This small molecule binds to this protein.
Small molecule (SMILES): O=C1CCCC(O)=C1C(=O)c1ccc2c(c1)N(Cc1ccc(C(F)(F)F)cc1)C(=O)CS2

Binding-site contacts:
Ligand atom C3 contacts residue GLY392 of chain 2.A at 3.2 Å.
Ligand atom O16 contacts residue PHE396 of chain 2.A at 3.8 Å.
Ligand atom C1 contacts residue PHE353 of chain 2.A at 3.7 Å (hydrophobic).
Ligand atom O11 contacts residue HIS198 of chain 2.A at 3.0 Å (h-bond).
Ligand atom C19 contacts residue PHE353 of chain 2.A at 3.7 Å (hydrophobic).
Ligand atom C8 contacts residue CO1 of chain 2.B at 3.5 Å.
Ligand atom F31 contacts residue SER235 of chain 2.A at 3.3 Å.
Ligand atom C7 contacts residue CO1 of chain 2.B at 3.0 Å.
Ligand atom O9 contacts residue PHE353 of chain 2.A at 3.5 Å.
Ligand atom F32 contacts residue ILE266 of chain 2.A at 3.1 Å.
Ligand atom C14 contacts residue SER239 of chain 2.A at 3.4 Å.
Ligand atom C3 contacts residue PHE396 of chain 2.A at 3.6 Å (hydrophobic).
Ligand atom C5 contacts residue PHE353 of chain 2.A at 3.5 Å (hydrophobic).
Ligand atom C10 contacts residue HIS280 of chain 2.A at 3.6 Å.
Ligand atom C8 contacts residue HIS280 of chain 2.A at 3.7 Å.
Ligand atom F31 contacts residue LEU237 of chain 2.A at 3.5 Å.
Ligand atom O11 contacts residue PHE391 of chain 2.A at 3.8 Å.
Ligand atom C14 contacts residue ASN254 of chain 2.A at 3.5 Å.
Ligand atom O9 contacts residue HIS280 of chain 2.A at 3.0 Å (h-bond).
Ligand atom C13 contacts residue SER239 of chain 2.A at 3.4 Å.
Ligand atom F30 contacts residue GLN265 of chain 2.A at 3.0 Å.
Ligand atom C4 contacts residue PHE396 of chain 2.A at 3.8 Å (hydrophobic).
Ligand atom F32 contacts residue LEU237 of chain 2.A at 3.8 Å.
Ligand atom O11 contacts residue CO1 of chain 2.B at 2.0 Å.
Ligand atom C6 contacts residue PHE353 of chain 2.A at 3.0 Å (hydrophobic).
Ligand atom N20 contacts residue PHE353 of chain 2.A at 3.5 Å.
Ligand atom C18 contacts residue LEU340 of chain 2.A at 3.6 Å (hydrophobic).
Ligand atom C18 contacts residue LEU399 of chain 2.A at 3.6 Å (hydrophobic).
Ligand atom C1 contacts residue PHE391 of chain 2.A at 3.6 Å (hydrophobic).
Ligand atom C7 contacts residue HIS280 of chain 2.A at 3.7 Å.
Ligand atom C10 contacts residue CO1 of chain 2.B at 3.1 Å.
Ligand atom C7 contacts residue PHE391 of chain 2.A at 3.5 Å (hydrophobic).
Ligand atom C2 contacts residue PHE391 of chain 2.A at 3.1 Å (hydrophobic).
Ligand atom O9 contacts residue CO1 of chain 2.B at 2.0 Å.
Ligand atom O9 contacts residue GLU366 of chain 2.A at 3.0 Å (salt-bridge).
Ligand atom O11 contacts residue VAL200 of chain 2.A at 3.8 Å.
Ligand atom C12 contacts residue PHE391 of chain 2.A at 3.8 Å (hydrophobic).
Ligand atom O11 contacts residue HIS280 of chain 2.A at 3.2 Å (h-bond).
Ligand atom O9 contacts residue PHE391 of chain 2.A at 3.7 Å.
Ligand atom C12 contacts residue PRO252 of chain 2.A at 3.6 Å (hydrophobic).

Sequence of chain 2.A:
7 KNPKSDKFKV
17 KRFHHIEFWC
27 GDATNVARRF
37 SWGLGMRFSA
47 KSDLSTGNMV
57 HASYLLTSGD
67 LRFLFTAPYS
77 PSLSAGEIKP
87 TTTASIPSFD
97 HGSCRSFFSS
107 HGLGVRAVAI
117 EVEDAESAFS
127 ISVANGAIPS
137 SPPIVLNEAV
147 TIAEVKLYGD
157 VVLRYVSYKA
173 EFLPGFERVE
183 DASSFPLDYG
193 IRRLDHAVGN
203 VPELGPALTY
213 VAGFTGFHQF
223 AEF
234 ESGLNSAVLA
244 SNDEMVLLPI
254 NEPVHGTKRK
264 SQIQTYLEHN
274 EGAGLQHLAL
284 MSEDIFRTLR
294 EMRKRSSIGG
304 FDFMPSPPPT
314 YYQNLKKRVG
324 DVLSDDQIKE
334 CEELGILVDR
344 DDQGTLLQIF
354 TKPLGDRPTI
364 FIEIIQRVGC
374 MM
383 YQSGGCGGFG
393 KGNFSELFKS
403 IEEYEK